A protein and the small-molecule ligand that binds it are described below.
Small molecule (SMILES): OC[C@H]1O[C@@H](O)[C@@H](O)[C@@H](O)[C@@H]1O

Binding-site contacts:
Ligand atom C4 contacts residue SER337 of chain 1.B at 4.1 Å.
Ligand atom C5 contacts residue SER337 of chain 1.B at 3.5 Å.
Ligand atom O5 contacts residue SER337 of chain 1.B at 2.4 Å (h-bond).
Ligand atom C3 contacts residue GLY237 of chain 1.B at 3.7 Å.
Ligand atom C6 contacts residue ALA339 of chain 1.B at 4.4 Å (hydrophobic).
Ligand atom C1 contacts residue SER337 of chain 1.B at 1.4 Å.
Ligand atom O2 contacts residue SER337 of chain 1.B at 3.1 Å (h-bond).
Ligand atom C6 contacts residue LEU338 of chain 1.B at 4.2 Å (hydrophobic).
Ligand atom C6 contacts residue SER337 of chain 1.B at 4.3 Å.
Ligand atom O5 contacts residue LEU338 of chain 1.B at 4.3 Å.
Ligand atom C3 contacts residue PRO236 of chain 1.B at 4.3 Å (hydrophobic).
Ligand atom C1 contacts residue PRO236 of chain 1.B at 3.9 Å (hydrophobic).
Ligand atom C3 contacts residue LEU338 of chain 1.B at 3.4 Å (hydrophobic).
Ligand atom O4 contacts residue ALA339 of chain 1.B at 3.8 Å.
Ligand atom O3 contacts residue LEU338 of chain 1.B at 4.2 Å.
Ligand atom C3 contacts residue SER337 of chain 1.B at 3.5 Å.
Ligand atom C5 contacts residue ALA339 of chain 1.B at 4.3 Å (hydrophobic).
Ligand atom C1 contacts residue LEU338 of chain 1.B at 3.9 Å (hydrophobic).
Ligand atom C5 contacts residue LEU338 of chain 1.B at 3.3 Å (hydrophobic).
Ligand atom O3 contacts residue GLY237 of chain 1.B at 3.7 Å.
Ligand atom C2 contacts residue PRO236 of chain 1.B at 3.7 Å (hydrophobic).
Ligand atom C4 contacts residue LEU338 of chain 1.B at 3.2 Å (hydrophobic).
Ligand atom O4 contacts residue PRO340 of chain 1.B at 4.1 Å.
Ligand atom O4 contacts residue LEU338 of chain 1.B at 2.6 Å (h-bond).
Ligand atom C2 contacts residue GLY237 of chain 1.B at 4.2 Å.
Ligand atom C2 contacts residue SER337 of chain 1.B at 2.4 Å.

Sequence of chain 1.B:
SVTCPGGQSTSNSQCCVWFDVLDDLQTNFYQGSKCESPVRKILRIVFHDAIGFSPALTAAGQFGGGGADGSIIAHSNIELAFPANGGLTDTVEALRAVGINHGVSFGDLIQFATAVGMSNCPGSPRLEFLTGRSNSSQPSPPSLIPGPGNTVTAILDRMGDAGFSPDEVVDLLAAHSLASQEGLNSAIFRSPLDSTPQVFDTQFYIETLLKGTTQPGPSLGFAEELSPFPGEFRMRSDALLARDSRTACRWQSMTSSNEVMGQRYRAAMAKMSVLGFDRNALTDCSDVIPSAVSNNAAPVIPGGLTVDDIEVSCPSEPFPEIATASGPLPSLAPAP